Binding-site contacts:
Ligand atom C1 contacts residue ASN270 of chain 1.A at 1.4 Å.
Ligand atom C8 contacts residue HIS269 of chain 1.A at 4.4 Å.
Ligand atom N2 contacts residue ASN270 of chain 1.A at 3.0 Å (h-bond).
Ligand atom C4 contacts residue ASN270 of chain 1.A at 4.3 Å.
Ligand atom C7 contacts residue ASN270 of chain 1.A at 3.5 Å.
Ligand atom C7 contacts residue HIS269 of chain 1.A at 4.2 Å.
Ligand atom C8 contacts residue ASN270 of chain 1.A at 3.6 Å.
Ligand atom C5 contacts residue ASN270 of chain 1.A at 3.6 Å.
Ligand atom O5 contacts residue ASN270 of chain 1.A at 2.4 Å (h-bond).
Ligand atom C3 contacts residue ASN270 of chain 1.A at 3.9 Å.
Ligand atom O7 contacts residue HIS269 of chain 1.A at 3.9 Å.
Ligand atom C2 contacts residue ASN270 of chain 1.A at 2.7 Å.
Ligand atom O7 contacts residue ASN270 of chain 1.A at 4.4 Å.

Sequence of chain 1.A:
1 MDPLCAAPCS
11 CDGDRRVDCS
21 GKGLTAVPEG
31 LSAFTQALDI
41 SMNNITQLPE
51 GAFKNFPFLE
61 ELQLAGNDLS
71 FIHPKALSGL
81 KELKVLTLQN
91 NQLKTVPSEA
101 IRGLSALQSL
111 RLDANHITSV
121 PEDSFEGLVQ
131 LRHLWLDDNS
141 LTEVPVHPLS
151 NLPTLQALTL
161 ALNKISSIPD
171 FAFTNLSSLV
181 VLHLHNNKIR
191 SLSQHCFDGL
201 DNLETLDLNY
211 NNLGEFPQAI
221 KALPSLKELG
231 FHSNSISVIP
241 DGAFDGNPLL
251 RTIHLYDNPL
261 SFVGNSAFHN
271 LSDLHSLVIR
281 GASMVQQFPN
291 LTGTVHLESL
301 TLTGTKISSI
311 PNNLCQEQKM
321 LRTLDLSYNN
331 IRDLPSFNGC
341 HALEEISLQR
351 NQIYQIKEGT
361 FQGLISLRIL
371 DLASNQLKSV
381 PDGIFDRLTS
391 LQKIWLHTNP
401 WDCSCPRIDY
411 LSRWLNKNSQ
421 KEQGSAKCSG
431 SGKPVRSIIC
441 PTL

A small-molecule ligand and the protein it binds are described below.
Small molecule (SMILES): CC(=O)N[C@@H]1[C@@H](O)[C@H](O)[C@@H](CO)O[C@H]1O